Binding-site contacts:
Ligand atom O5 contacts residue ASN166 of chain 2.A at 2.4 Å (h-bond).
Ligand atom O6 contacts residue TRP237 of chain 2.A at 3.9 Å.
Ligand atom C4 contacts residue ASN166 of chain 2.A at 4.1 Å.
Ligand atom C2 contacts residue ASN166 of chain 2.A at 2.2 Å.
Ligand atom C1 contacts residue TRP237 of chain 2.A at 4.2 Å (hydrophobic).
Ligand atom C3 contacts residue ASN166 of chain 2.A at 3.6 Å.
Ligand atom N2 contacts residue ASN166 of chain 2.A at 2.7 Å (h-bond).
Ligand atom O6 contacts residue THR168 of chain 2.A at 3.8 Å.
Ligand atom C5 contacts residue ASN166 of chain 2.A at 3.6 Å.
Ligand atom C6 contacts residue TRP237 of chain 2.A at 4.4 Å (hydrophobic).
Ligand atom N2 contacts residue THR239 of chain 2.A at 4.0 Å.
Ligand atom O7 contacts residue ASN166 of chain 2.A at 3.1 Å (h-bond).
Ligand atom C7 contacts residue ASN166 of chain 2.A at 3.2 Å.
Ligand atom O7 contacts residue THR239 of chain 2.A at 3.7 Å.
Ligand atom C8 contacts residue TRP237 of chain 2.A at 3.6 Å (hydrophobic).
Ligand atom C7 contacts residue THR239 of chain 2.A at 4.0 Å.
Ligand atom C1 contacts residue ASN166 of chain 2.A at 1.4 Å.

Sequence of chain 2.A:
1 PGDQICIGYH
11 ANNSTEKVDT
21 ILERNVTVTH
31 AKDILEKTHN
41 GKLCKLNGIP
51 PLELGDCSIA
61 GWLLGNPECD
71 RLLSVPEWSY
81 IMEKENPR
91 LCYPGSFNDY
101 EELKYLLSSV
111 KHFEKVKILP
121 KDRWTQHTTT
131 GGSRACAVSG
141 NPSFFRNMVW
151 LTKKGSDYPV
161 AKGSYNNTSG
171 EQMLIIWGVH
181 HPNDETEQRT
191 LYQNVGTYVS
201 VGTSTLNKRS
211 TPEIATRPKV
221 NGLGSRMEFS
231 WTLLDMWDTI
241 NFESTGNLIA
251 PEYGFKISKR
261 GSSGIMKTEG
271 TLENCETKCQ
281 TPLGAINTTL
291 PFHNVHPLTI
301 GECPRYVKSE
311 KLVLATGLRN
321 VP

A small-molecule ligand and the protein it binds are described below.
Small molecule (SMILES): CC(=O)N[C@H]1[C@H](O[C@H]2[C@H](O)[C@@H](NC(C)=O)CO[C@@H]2CO)O[C@H](CO)[C@@H](O)[C@@H]1O